The protein below binds the small molecule below.
Small molecule (SMILES): CC(=O)N[C@H]1[C@H]([C@H](O)[C@H](O)CO)O[C@@](O)(C(=O)O)C[C@@H]1O

Binding-site contacts:
Ligand atom O1B contacts residue THR126 of chain 2.A at 3.1 Å (h-bond).
Ligand atom O10 contacts residue LEU185 of chain 2.A at 3.7 Å.
Ligand atom N5 contacts residue ALA125 of chain 2.A at 2.7 Å (h-bond).
Ligand atom N5 contacts residue TRP142 of chain 2.A at 4.5 Å.
Ligand atom C9 contacts residue GLU181 of chain 2.A at 3.2 Å.
Ligand atom O8 contacts residue GLN217 of chain 2.A at 2.7 Å (h-bond).
Ligand atom C11 contacts residue TRP142 of chain 2.A at 4.1 Å (hydrophobic).
Ligand atom O9 contacts residue HIS174 of chain 2.A at 3.5 Å (h-bond).
Ligand atom O1A contacts residue GLN217 of chain 2.A at 2.8 Å (h-bond).
Ligand atom O1A contacts residue SER127 of chain 2.A at 4.1 Å.
Ligand atom O7 contacts residue LEU185 of chain 2.A at 4.0 Å.
Ligand atom C9 contacts residue GLN217 of chain 2.A at 4.2 Å.
Ligand atom C4 contacts residue ALA125 of chain 2.A at 3.8 Å (hydrophobic).
Ligand atom C7 contacts residue TRP142 of chain 2.A at 4.3 Å (hydrophobic).
Ligand atom O8 contacts residue TYR88 of chain 2.A at 4.1 Å.
Ligand atom O2 contacts residue GLN217 of chain 2.A at 4.0 Å.
Ligand atom O1A contacts residue THR126 of chain 2.A at 2.7 Å (h-bond).
Ligand atom C6 contacts residue ALA125 of chain 2.A at 4.2 Å (hydrophobic).
Ligand atom O9 contacts residue GLU181 of chain 2.A at 2.8 Å (salt-bridge).
Ligand atom C1 contacts residue SER127 of chain 2.A at 3.8 Å.
Ligand atom O10 contacts residue LEU144 of chain 2.A at 4.5 Å.
Ligand atom C10 contacts residue ALA125 of chain 2.A at 3.5 Å (hydrophobic).
Ligand atom C2 contacts residue GLN217 of chain 2.A at 4.1 Å.
Ligand atom O4 contacts residue ALA125 of chain 2.A at 4.2 Å.
Ligand atom C8 contacts residue GLU181 of chain 2.A at 4.1 Å.
Ligand atom C8 contacts residue GLN217 of chain 2.A at 4.0 Å.
Ligand atom C11 contacts residue ALA125 of chain 2.A at 3.5 Å (hydrophobic).
Ligand atom C1 contacts residue GLN217 of chain 2.A at 3.7 Å.
Ligand atom O9 contacts residue TYR88 of chain 2.A at 2.9 Å (h-bond).
Ligand atom O6 contacts residue GLN217 of chain 2.A at 3.8 Å.
Ligand atom O1B contacts residue SER127 of chain 2.A at 2.7 Å (h-bond).
Ligand atom C4 contacts residue THR126 of chain 2.A at 4.2 Å.
Ligand atom C9 contacts residue TYR88 of chain 2.A at 3.6 Å (hydrophobic).
Ligand atom C11 contacts residue GLY124 of chain 2.A at 3.6 Å.
Ligand atom C11 contacts residue LEU144 of chain 2.A at 3.7 Å (hydrophobic).
Ligand atom C9 contacts residue TRP142 of chain 2.A at 4.4 Å (hydrophobic).
Ligand atom C9 contacts residue HIS174 of chain 2.A at 3.5 Å.
Ligand atom C1 contacts residue THR126 of chain 2.A at 3.2 Å.
Ligand atom C5 contacts residue ALA125 of chain 2.A at 3.7 Å (hydrophobic).
Ligand atom O9 contacts residue GLN217 of chain 2.A at 3.3 Å (h-bond).

Sequence of chain 2.A:
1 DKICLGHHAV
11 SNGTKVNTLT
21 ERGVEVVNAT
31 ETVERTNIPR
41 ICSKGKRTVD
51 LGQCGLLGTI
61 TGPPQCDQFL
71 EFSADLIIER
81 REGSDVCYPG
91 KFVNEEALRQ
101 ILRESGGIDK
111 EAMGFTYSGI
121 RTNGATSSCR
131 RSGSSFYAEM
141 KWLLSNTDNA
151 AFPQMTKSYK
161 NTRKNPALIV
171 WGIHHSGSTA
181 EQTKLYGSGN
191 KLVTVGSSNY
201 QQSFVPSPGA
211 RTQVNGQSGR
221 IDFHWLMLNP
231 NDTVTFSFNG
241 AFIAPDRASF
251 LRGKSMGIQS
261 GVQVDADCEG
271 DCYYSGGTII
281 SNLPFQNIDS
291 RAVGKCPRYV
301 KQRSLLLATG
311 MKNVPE